Binding-site contacts:
Ligand atom O4 contacts residue ASP104 of chain 1.B at 3.3 Å (salt-bridge).
Ligand atom O3 contacts residue ASP104 of chain 1.B at 3.2 Å (salt-bridge).
Ligand atom C1M contacts residue GLY114 of chain 1.A at 3.7 Å.
Ligand atom C3 contacts residue ASP104 of chain 1.B at 3.8 Å.
Ligand atom C3 contacts residue CA1 of chain 1.H at 3.4 Å.
Ligand atom C3 contacts residue ASP99 of chain 1.B at 3.2 Å.
Ligand atom O2 contacts residue ASN21 of chain 1.B at 3.0 Å (h-bond).
Ligand atom O2 contacts residue SER22 of chain 1.B at 3.3 Å.
Ligand atom C1 contacts residue ALA1 of chain 1.D at 3.8 Å (hydrophobic).
Ligand atom C2 contacts residue GLY114 of chain 1.A at 3.4 Å.
Ligand atom C5 contacts residue SER22 of chain 1.B at 3.4 Å.
Ligand atom O2 contacts residue CA1 of chain 1.I at 2.5 Å.
Ligand atom C1 contacts residue SER23 of chain 1.B at 3.8 Å.
Ligand atom C6 contacts residue ALA1 of chain 1.D at 2.6 Å (hydrophobic).
Ligand atom C4 contacts residue ASP104 of chain 1.B at 3.4 Å.
Ligand atom O4 contacts residue ASP96 of chain 1.B at 2.6 Å (salt-bridge).
Ligand atom O3 contacts residue CA1 of chain 1.H at 2.5 Å.
Ligand atom O2 contacts residue GLY114 of chain 1.A at 2.5 Å (h-bond).
Ligand atom C4 contacts residue ASP96 of chain 1.B at 3.3 Å.
Ligand atom O3 contacts residue CA1 of chain 1.I at 2.5 Å.
Ligand atom C1M contacts residue SER23 of chain 1.B at 3.5 Å.
Ligand atom O5 contacts residue SER22 of chain 1.B at 3.4 Å (h-bond).
Ligand atom C4 contacts residue SER22 of chain 1.B at 3.5 Å.
Ligand atom C2 contacts residue CA1 of chain 1.I at 3.3 Å.
Ligand atom O4 contacts residue GLU95 of chain 1.B at 3.1 Å (salt-bridge).
Ligand atom C5 contacts residue ASP96 of chain 1.B at 3.6 Å.
Ligand atom O4 contacts residue GLY97 of chain 1.B at 3.9 Å.
Ligand atom C3 contacts residue CA1 of chain 1.I at 3.3 Å.
Ligand atom O3 contacts residue ASP99 of chain 1.B at 2.5 Å (salt-bridge).
Ligand atom C7 contacts residue ALA1 of chain 1.D at 1.5 Å (hydrophobic).
Ligand atom O5 contacts residue SER23 of chain 1.B at 3.1 Å (h-bond).
Ligand atom C5 contacts residue ALA1 of chain 1.D at 3.0 Å (hydrophobic).
Ligand atom O2 contacts residue ASP104 of chain 1.B at 3.8 Å.
Ligand atom O7A contacts residue ALA1 of chain 1.D at 2.3 Å (h-bond).
Ligand atom O5 contacts residue ALA1 of chain 1.D at 3.0 Å (h-bond).
Ligand atom O3 contacts residue ASP101 of chain 1.B at 3.0 Å (salt-bridge).
Ligand atom C4 contacts residue CA1 of chain 1.I at 3.8 Å.
Ligand atom C4 contacts residue CA1 of chain 1.H at 3.3 Å.
Ligand atom O4 contacts residue ASP99 of chain 1.B at 3.4 Å (salt-bridge).
Ligand atom O4 contacts residue CA1 of chain 1.H at 2.5 Å.

Sequence of chain 1.B:
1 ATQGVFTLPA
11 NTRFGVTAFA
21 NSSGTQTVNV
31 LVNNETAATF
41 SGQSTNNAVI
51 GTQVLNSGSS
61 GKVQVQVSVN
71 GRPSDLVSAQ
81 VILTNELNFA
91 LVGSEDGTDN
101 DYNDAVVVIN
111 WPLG

This small molecule binds to this protein.
Small molecule (SMILES): C[C@@H]1O[C@@H](CC(=O)O)[C@@H](O)[C@H](O)[C@@H]1O

Sequence of chain 1.A:
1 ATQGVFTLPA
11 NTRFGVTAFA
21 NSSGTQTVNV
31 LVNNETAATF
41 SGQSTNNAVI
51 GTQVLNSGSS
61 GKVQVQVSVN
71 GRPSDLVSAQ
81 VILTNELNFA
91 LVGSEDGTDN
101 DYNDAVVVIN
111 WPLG

Sequence of chain 1.D:
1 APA